Binding-site contacts:
Ligand atom C02 contacts residue GLY9 of chain 2.B at 3.7 Å.
Ligand atom C07 contacts residue HIS18 of chain 2.B at 4.2 Å.
Ligand atom C04 contacts residue HIS18 of chain 2.B at 3.9 Å.
Ligand atom BR contacts residue CYS7 of chain 2.B at 3.6 Å.
Ligand atom C07 contacts residue 9FE1 of chain 2.G at 4.0 Å.
Ligand atom C04 contacts residue 9FE1 of chain 2.G at 4.1 Å.
Ligand atom C02 contacts residue SER10 of chain 2.B at 3.4 Å.
Ligand atom O03 contacts residue PHE11 of chain 2.B at 3.9 Å.
Ligand atom BR contacts residue GLY89 of chain 2.B at 4.3 Å.
Ligand atom C04 contacts residue GLY9 of chain 2.B at 4.0 Å.
Ligand atom BR contacts residue PHE11 of chain 2.B at 3.9 Å.
Ligand atom N09 contacts residue LYS88 of chain 2.B at 3.8 Å.
Ligand atom O03 contacts residue GLY9 of chain 2.B at 3.9 Å.
Ligand atom C13 contacts residue 9FE1 of chain 2.G at 3.7 Å.
Ligand atom C05 contacts residue PRO8 of chain 2.B at 4.0 Å (hydrophobic).
Ligand atom C05 contacts residue 9FE1 of chain 2.G at 4.3 Å.
Ligand atom O03 contacts residue SER10 of chain 2.B at 2.8 Å (h-bond).
Ligand atom C06 contacts residue HIS18 of chain 2.B at 4.0 Å.
Ligand atom C06 contacts residue 9FE1 of chain 2.G at 4.0 Å.
Ligand atom O01 contacts residue SER10 of chain 2.B at 3.4 Å (h-bond).
Ligand atom N10 contacts residue LYS88 of chain 2.B at 4.1 Å.
Ligand atom N10 contacts residue 9FE1 of chain 2.G at 3.4 Å (h-bond).
Ligand atom C06 contacts residue PRO8 of chain 2.B at 4.1 Å (hydrophobic).
Ligand atom C11 contacts residue 9FE1 of chain 2.G at 3.5 Å.
Ligand atom BR contacts residue VAL21 of chain 2.B at 4.0 Å.
Ligand atom BR contacts residue HIS18 of chain 2.B at 3.9 Å.
Ligand atom N09 contacts residue 9FE1 of chain 2.G at 3.6 Å (h-bond).
Ligand atom O01 contacts residue PHE11 of chain 2.B at 2.9 Å (h-bond).
Ligand atom C12 contacts residue 9FE1 of chain 2.G at 3.4 Å.
Ligand atom O01 contacts residue HIS18 of chain 2.B at 3.4 Å (h-bond).
Ligand atom C02 contacts residue PHE11 of chain 2.B at 3.8 Å (hydrophobic).
Ligand atom C05 contacts residue HIS18 of chain 2.B at 3.5 Å.
Ligand atom C02 contacts residue HIS18 of chain 2.B at 4.0 Å.
Ligand atom N10 contacts residue GLY89 of chain 2.B at 3.4 Å (h-bond).
Ligand atom C07 contacts residue GLY89 of chain 2.B at 3.8 Å.
Ligand atom C05 contacts residue GLY9 of chain 2.B at 4.1 Å.
Ligand atom C05 contacts residue PHE11 of chain 2.B at 4.0 Å (hydrophobic).
Ligand atom O01 contacts residue GLY9 of chain 2.B at 3.9 Å.
Ligand atom C07 contacts residue PRO8 of chain 2.B at 4.4 Å (hydrophobic).
Ligand atom N09 contacts residue GLY89 of chain 2.B at 2.9 Å (h-bond).

Sequence of chain 2.B:
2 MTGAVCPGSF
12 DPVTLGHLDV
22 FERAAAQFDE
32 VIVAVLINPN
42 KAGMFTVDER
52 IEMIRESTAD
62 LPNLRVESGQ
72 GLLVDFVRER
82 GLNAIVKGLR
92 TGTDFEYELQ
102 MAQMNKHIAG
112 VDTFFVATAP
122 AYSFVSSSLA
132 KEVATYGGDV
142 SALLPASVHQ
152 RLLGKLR

A protein and the small-molecule ligand that binds it are described below.
Small molecule (SMILES): O=C(O)c1ccc2[nH]nc(Br)c2c1